Binding-site contacts:
Ligand atom C8 contacts residue ASN159 of chain 1.C at 4.1 Å.
Ligand atom C1 contacts residue SER161 of chain 1.C at 4.0 Å.
Ligand atom O7 contacts residue PHE148 of chain 1.C at 3.5 Å.
Ligand atom C7 contacts residue ASN159 of chain 1.C at 3.5 Å.
Ligand atom C8 contacts residue PHE148 of chain 1.C at 3.5 Å (hydrophobic).
Ligand atom C7 contacts residue PHE148 of chain 1.C at 3.9 Å (hydrophobic).
Ligand atom C6 contacts residue PHE148 of chain 1.C at 4.4 Å (hydrophobic).
Ligand atom O7 contacts residue ASN159 of chain 1.C at 3.7 Å.
Ligand atom C1 contacts residue ASN159 of chain 1.C at 1.4 Å.
Ligand atom C4 contacts residue PHE148 of chain 1.C at 4.5 Å (hydrophobic).
Ligand atom O5 contacts residue SER161 of chain 1.C at 3.1 Å (h-bond).
Ligand atom O6 contacts residue SER161 of chain 1.C at 3.1 Å (h-bond).
Ligand atom O5 contacts residue PHE148 of chain 1.C at 4.2 Å.
Ligand atom C2 contacts residue ASN159 of chain 1.C at 2.5 Å.
Ligand atom C2 contacts residue PHE148 of chain 1.C at 4.4 Å (hydrophobic).
Ligand atom O4 contacts residue ASN159 of chain 1.C at 4.2 Å.
Ligand atom C5 contacts residue ASN159 of chain 1.C at 3.7 Å.
Ligand atom O6 contacts residue GLY162 of chain 1.C at 3.5 Å.
Ligand atom C4 contacts residue ASN159 of chain 1.C at 4.1 Å.
Ligand atom C6 contacts residue SER161 of chain 1.C at 3.7 Å.
Ligand atom C3 contacts residue ASN159 of chain 1.C at 3.8 Å.
Ligand atom N2 contacts residue ASN159 of chain 1.C at 2.8 Å (h-bond).
Ligand atom O5 contacts residue ASN159 of chain 1.C at 2.4 Å (h-bond).
Ligand atom C5 contacts residue SER161 of chain 1.C at 4.0 Å.

The protein below binds the small molecule below.
Small molecule (SMILES): CC(=O)N[C@H]1[C@H](O[C@H]2[C@H](O)[C@@H](NC(C)=O)CO[C@@H]2CO)O[C@H](CO)[C@@H](O[C@@H]2O[C@H](CO)[C@@H](O)[C@H](O)[C@@H]2O)[C@@H]1O

Sequence of chain 1.C:
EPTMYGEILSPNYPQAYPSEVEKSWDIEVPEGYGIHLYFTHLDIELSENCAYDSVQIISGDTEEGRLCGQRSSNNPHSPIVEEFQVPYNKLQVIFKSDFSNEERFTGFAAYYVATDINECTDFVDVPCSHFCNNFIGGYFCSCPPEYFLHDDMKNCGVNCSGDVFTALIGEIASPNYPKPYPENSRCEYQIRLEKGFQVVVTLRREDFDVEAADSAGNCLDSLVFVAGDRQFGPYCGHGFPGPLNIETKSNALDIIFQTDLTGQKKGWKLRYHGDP